Binding-site contacts:
Ligand atom C3 contacts residue THR497 of chain 1.S at 3.7 Å.
Ligand atom O3 contacts residue GLY495 of chain 1.S at 4.5 Å.
Ligand atom C7 contacts residue THR497 of chain 1.S at 3.5 Å.
Ligand atom C2 contacts residue THR497 of chain 1.S at 2.3 Å.
Ligand atom C5 contacts residue THR497 of chain 1.S at 3.7 Å.
Ligand atom O5 contacts residue THR497 of chain 1.S at 2.4 Å (h-bond).
Ligand atom O5 contacts residue ALA508 of chain 1.S at 4.2 Å.
Ligand atom C6 contacts residue ALA508 of chain 1.S at 4.2 Å (hydrophobic).
Ligand atom O7 contacts residue THR497 of chain 1.S at 3.8 Å.
Ligand atom C1 contacts residue GLY495 of chain 1.S at 4.5 Å.
Ligand atom C1 contacts residue THR497 of chain 1.S at 1.4 Å.
Ligand atom N2 contacts residue THR497 of chain 1.S at 2.8 Å (h-bond).
Ligand atom N2 contacts residue GLY495 of chain 1.S at 4.4 Å.
Ligand atom C2 contacts residue GLY495 of chain 1.S at 3.8 Å.
Ligand atom C4 contacts residue THR497 of chain 1.S at 4.2 Å.

The small molecule below binds the protein below.
Small molecule (SMILES): CC(=O)N[C@@H]1[C@@H](O)[C@H](O)[C@@H](CO)O[C@H]1O

Sequence of chain 1.S:
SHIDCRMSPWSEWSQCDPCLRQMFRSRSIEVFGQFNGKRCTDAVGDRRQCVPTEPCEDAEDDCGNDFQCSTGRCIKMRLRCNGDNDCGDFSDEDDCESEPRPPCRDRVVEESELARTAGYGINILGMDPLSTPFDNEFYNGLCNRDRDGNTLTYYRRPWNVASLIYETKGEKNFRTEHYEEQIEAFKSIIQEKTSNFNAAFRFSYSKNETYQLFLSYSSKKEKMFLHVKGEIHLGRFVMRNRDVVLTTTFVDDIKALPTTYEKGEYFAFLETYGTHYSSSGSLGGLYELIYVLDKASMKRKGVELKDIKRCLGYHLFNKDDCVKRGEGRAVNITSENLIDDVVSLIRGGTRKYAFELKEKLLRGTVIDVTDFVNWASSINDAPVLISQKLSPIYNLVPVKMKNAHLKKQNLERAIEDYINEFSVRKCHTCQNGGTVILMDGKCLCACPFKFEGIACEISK